Sequence of chain 1.C:
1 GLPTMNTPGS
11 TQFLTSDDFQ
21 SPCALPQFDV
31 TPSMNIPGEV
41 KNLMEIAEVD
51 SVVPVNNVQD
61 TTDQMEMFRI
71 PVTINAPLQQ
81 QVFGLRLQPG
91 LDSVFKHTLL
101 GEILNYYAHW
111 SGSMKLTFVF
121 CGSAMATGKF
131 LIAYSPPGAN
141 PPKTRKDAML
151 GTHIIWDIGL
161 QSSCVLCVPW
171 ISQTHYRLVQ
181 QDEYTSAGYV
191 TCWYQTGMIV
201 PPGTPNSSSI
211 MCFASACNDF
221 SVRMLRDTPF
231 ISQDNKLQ

Binding-site contacts:
Ligand atom C3B contacts residue ILE219 of chain 1.A at 3.8 Å (hydrophobic).
Ligand atom N3A contacts residue TYR146 of chain 1.A at 4.0 Å.
Ligand atom C31 contacts residue W711 of chain 1.F at 3.0 Å.
Ligand atom C6B contacts residue TYR146 of chain 1.A at 3.8 Å (hydrophobic).
Ligand atom C3 contacts residue W711 of chain 1.F at 3.3 Å.
Ligand atom N2 contacts residue W711 of chain 1.F at 2.9 Å.
Ligand atom C2B contacts residue ILE219 of chain 1.A at 3.8 Å (hydrophobic).
Ligand atom C1B contacts residue ILE183 of chain 1.A at 4.0 Å (hydrophobic).
Ligand atom O1B contacts residue ILE95 of chain 1.A at 3.6 Å.
Ligand atom O1A contacts residue PHE121 of chain 1.A at 4.0 Å.
Ligand atom C3C contacts residue TYR192 of chain 1.A at 4.0 Å (hydrophobic).
Ligand atom C4C contacts residue MET117 of chain 1.A at 3.9 Å (hydrophobic).
Ligand atom C5A contacts residue ILE170 of chain 1.A at 3.8 Å (hydrophobic).
Ligand atom O1 contacts residue THR97 of chain 1.A at 3.4 Å (h-bond).
Ligand atom C3C contacts residue LEU216 of chain 1.A at 3.7 Å (hydrophobic).
Ligand atom C31 contacts residue LEU216 of chain 1.A at 3.4 Å (hydrophobic).
Ligand atom C1C contacts residue PHE115 of chain 1.A at 3.9 Å (hydrophobic).
Ligand atom N3A contacts residue MET181 of chain 1.A at 3.3 Å.
Ligand atom N2 contacts residue THR97 of chain 1.A at 3.7 Å.
Ligand atom C1C contacts residue THR97 of chain 1.A at 3.9 Å.
Ligand atom C2C contacts residue LEU216 of chain 1.A at 3.7 Å (hydrophobic).
Ligand atom C4A contacts residue ALA24 of chain 1.C at 4.0 Å (hydrophobic).
Ligand atom O1 contacts residue W711 of chain 1.F at 3.7 Å.
Ligand atom C6C contacts residue ILE186 of chain 1.A at 3.9 Å (hydrophobic).
Ligand atom C5A contacts residue ILE144 of chain 1.A at 3.7 Å (hydrophobic).
Ligand atom C4A contacts residue MET181 of chain 1.A at 3.6 Å (hydrophobic).
Ligand atom N3A contacts residue ALA24 of chain 1.C at 3.8 Å.
Ligand atom C3 contacts residue LEU216 of chain 1.A at 4.0 Å (hydrophobic).
Ligand atom C5B contacts residue ILE183 of chain 1.A at 3.7 Å (hydrophobic).
Ligand atom C5A contacts residue PRO168 of chain 1.A at 4.0 Å (hydrophobic).
Ligand atom C4B contacts residue TYR146 of chain 1.A at 3.7 Å (hydrophobic).
Ligand atom C2A contacts residue MET181 of chain 1.A at 3.7 Å (hydrophobic).
Ligand atom C4 contacts residue TYR192 of chain 1.A at 3.5 Å (hydrophobic).
Ligand atom C4B contacts residue ILE183 of chain 1.A at 4.0 Å (hydrophobic).
Ligand atom C6B contacts residue ILE183 of chain 1.A at 3.6 Å (hydrophobic).
Ligand atom C2A contacts residue TYR146 of chain 1.A at 3.7 Å (hydrophobic).
Ligand atom C5B contacts residue TYR146 of chain 1.A at 3.4 Å (hydrophobic).
Ligand atom C31 contacts residue ASN214 of chain 1.A at 3.3 Å.
Ligand atom C2C contacts residue THR97 of chain 1.A at 3.9 Å.
Ligand atom C4A contacts residue ILE170 of chain 1.A at 3.9 Å (hydrophobic).

The small molecule below binds the protein below.
Small molecule (SMILES): Cc1cc(CCCCCCCOc2ccc(C3=NCCO3)cc2)on1

Sequence of chain 1.A:
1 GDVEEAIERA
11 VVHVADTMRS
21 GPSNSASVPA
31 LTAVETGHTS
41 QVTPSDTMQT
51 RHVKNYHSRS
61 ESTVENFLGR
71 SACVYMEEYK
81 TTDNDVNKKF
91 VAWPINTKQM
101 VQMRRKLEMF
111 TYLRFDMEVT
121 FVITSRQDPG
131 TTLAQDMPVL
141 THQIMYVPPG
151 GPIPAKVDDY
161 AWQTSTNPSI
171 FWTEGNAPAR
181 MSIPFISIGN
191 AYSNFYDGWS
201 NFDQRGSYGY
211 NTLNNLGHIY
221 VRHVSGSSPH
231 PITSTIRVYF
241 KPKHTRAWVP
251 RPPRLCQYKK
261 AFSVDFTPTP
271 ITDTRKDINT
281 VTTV